Sequence of chain 1.B:
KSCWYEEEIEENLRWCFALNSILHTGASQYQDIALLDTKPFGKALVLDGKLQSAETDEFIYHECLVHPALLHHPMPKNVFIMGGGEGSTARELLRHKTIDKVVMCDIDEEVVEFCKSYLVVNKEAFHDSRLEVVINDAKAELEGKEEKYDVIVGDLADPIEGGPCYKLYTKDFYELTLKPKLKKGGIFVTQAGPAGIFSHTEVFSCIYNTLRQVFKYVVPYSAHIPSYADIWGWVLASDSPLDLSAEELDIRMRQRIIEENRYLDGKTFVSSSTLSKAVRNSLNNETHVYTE

This protein binds this small molecule.
Small molecule (SMILES): NCCCCNCCCNCCCN

Binding-site contacts:
Ligand atom C7 contacts residue TRP258 of chain 1.B at 4.0 Å (hydrophobic).
Ligand atom N1 contacts residue ALA183 of chain 1.B at 4.3 Å.
Ligand atom C3 contacts residue ALA183 of chain 1.B at 4.2 Å (hydrophobic).
Ligand atom C13 contacts residue GLU33 of chain 1.B at 3.5 Å.
Ligand atom C2 contacts residue GLY110 of chain 1.B at 3.5 Å.
Ligand atom C3 contacts residue GLN78 of chain 1.B at 4.1 Å.
Ligand atom C12 contacts residue LEU77 of chain 1.B at 3.7 Å (hydrophobic).
Ligand atom C7 contacts residue TYR87 of chain 1.B at 3.8 Å (hydrophobic).
Ligand atom C10 contacts residue TRP258 of chain 1.B at 4.0 Å (hydrophobic).
Ligand atom N14 contacts residue GLU33 of chain 1.B at 3.6 Å.
Ligand atom C2 contacts residue ASP181 of chain 1.B at 3.5 Å.
Ligand atom N5 contacts residue TYR87 of chain 1.B at 3.9 Å.
Ligand atom C6 contacts residue TYR87 of chain 1.B at 3.6 Å (hydrophobic).
Ligand atom C10 contacts residue TYR254 of chain 1.B at 3.5 Å (hydrophobic).
Ligand atom C7 contacts residue GLN217 of chain 1.B at 3.8 Å.
Ligand atom C10 contacts residue LEU77 of chain 1.B at 3.4 Å (hydrophobic).
Ligand atom C11 contacts residue TRP258 of chain 1.B at 3.7 Å (hydrophobic).
Ligand atom C4 contacts residue GLN78 of chain 1.B at 3.1 Å.
Ligand atom C11 contacts residue LEU77 of chain 1.B at 3.3 Å (hydrophobic).
Ligand atom N5 contacts residue ASP181 of chain 1.B at 3.9 Å.
Ligand atom C8 contacts residue TRP258 of chain 1.B at 3.6 Å (hydrophobic).
Ligand atom C12 contacts residue TRP258 of chain 1.B at 4.1 Å (hydrophobic).
Ligand atom N5 contacts residue GLN78 of chain 1.B at 4.1 Å.
Ligand atom N5 contacts residue LEU182 of chain 1.B at 3.5 Å (h-bond).
Ligand atom C4 contacts residue ALA183 of chain 1.B at 4.2 Å (hydrophobic).
Ligand atom N9 contacts residue TYR254 of chain 1.B at 4.1 Å.
Ligand atom C4 contacts residue LEU182 of chain 1.B at 4.0 Å (hydrophobic).
Ligand atom C4 contacts residue ASP181 of chain 1.B at 4.3 Å.
Ligand atom N9 contacts residue LEU77 of chain 1.B at 4.1 Å.
Ligand atom C2 contacts residue GLN78 of chain 1.B at 4.0 Å.
Ligand atom N1 contacts residue ASP181 of chain 1.B at 4.2 Å.
Ligand atom C12 contacts residue TYR254 of chain 1.B at 3.8 Å (hydrophobic).
Ligand atom C6 contacts residue GLN78 of chain 1.B at 4.2 Å.
Ligand atom C3 contacts residue ASP181 of chain 1.B at 2.9 Å.
Ligand atom N9 contacts residue TRP258 of chain 1.B at 3.6 Å.
Ligand atom C8 contacts residue TYR87 of chain 1.B at 4.1 Å (hydrophobic).
Ligand atom N1 contacts residue GLN78 of chain 1.B at 4.0 Å.
Ligand atom C13 contacts residue LEU77 of chain 1.B at 4.2 Å (hydrophobic).
Ligand atom C8 contacts residue TYR254 of chain 1.B at 3.6 Å (hydrophobic).
Ligand atom C3 contacts residue LEU182 of chain 1.B at 3.8 Å (hydrophobic).